A small-molecule ligand and the protein it binds are described below.
Small molecule (SMILES): CC(=O)N[C@@H]1[C@@H](O)[C@H](O)[C@@H](CO)O[C@H]1O

Binding-site contacts:
Ligand atom C1 contacts residue ASN38 of chain 1.A at 2.6 Å.
Ligand atom O6 contacts residue THR318 of chain 1.A at 3.8 Å.
Ligand atom C7 contacts residue ASN38 of chain 1.A at 3.6 Å.
Ligand atom O6 contacts residue LEU52 of chain 1.B at 3.4 Å.
Ligand atom C6 contacts residue THR40 of chain 1.A at 4.5 Å.
Ligand atom C5 contacts residue ASN38 of chain 1.A at 4.0 Å.
Ligand atom C5 contacts residue THR318 of chain 1.A at 4.3 Å.
Ligand atom N2 contacts residue ASN38 of chain 1.A at 3.5 Å (h-bond).
Ligand atom C6 contacts residue LEU52 of chain 1.B at 3.8 Å (hydrophobic).
Ligand atom C8 contacts residue ASN38 of chain 1.A at 3.9 Å.
Ligand atom C1 contacts residue THR318 of chain 1.A at 3.9 Å.
Ligand atom O7 contacts residue ASN38 of chain 1.A at 4.1 Å.
Ligand atom C6 contacts residue THR318 of chain 1.A at 4.0 Å.
Ligand atom O5 contacts residue ASN38 of chain 1.A at 3.0 Å (h-bond).
Ligand atom O5 contacts residue THR318 of chain 1.A at 3.2 Å (h-bond).
Ligand atom C2 contacts residue ASN38 of chain 1.A at 4.0 Å.

Sequence of chain 1.A:
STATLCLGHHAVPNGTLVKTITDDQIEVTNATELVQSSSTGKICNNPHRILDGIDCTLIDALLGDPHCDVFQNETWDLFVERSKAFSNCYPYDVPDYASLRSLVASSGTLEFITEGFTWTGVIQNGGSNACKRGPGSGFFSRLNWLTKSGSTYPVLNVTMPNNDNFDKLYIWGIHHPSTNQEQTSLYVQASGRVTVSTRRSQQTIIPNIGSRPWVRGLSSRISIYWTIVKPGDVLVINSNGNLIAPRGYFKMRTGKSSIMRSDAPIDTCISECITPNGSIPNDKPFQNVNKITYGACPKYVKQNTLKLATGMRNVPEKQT

Sequence of chain 1.B:
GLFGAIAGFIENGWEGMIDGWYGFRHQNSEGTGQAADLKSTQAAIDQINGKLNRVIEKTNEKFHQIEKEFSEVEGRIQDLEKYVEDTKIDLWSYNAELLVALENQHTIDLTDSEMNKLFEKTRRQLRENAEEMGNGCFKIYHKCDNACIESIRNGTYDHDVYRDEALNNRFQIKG